Sequence of chain 6.A:
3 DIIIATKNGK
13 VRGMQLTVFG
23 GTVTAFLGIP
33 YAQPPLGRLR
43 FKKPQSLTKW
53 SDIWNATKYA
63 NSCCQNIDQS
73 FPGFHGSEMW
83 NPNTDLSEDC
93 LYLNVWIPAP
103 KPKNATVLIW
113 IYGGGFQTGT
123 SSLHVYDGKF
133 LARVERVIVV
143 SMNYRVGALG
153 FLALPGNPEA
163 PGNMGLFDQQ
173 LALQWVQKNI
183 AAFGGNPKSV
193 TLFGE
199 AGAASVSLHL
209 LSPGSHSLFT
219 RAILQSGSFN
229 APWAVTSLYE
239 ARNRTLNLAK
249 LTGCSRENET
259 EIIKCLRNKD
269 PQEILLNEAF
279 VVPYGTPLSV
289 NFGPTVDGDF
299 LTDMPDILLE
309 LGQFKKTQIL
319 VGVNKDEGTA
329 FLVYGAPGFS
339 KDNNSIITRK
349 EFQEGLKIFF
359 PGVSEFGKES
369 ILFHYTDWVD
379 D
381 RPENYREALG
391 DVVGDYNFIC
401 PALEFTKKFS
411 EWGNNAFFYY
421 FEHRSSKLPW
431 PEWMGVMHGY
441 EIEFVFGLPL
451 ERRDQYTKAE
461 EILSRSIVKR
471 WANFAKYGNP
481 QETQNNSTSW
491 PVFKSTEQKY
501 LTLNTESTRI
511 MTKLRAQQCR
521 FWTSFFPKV

Binding-site contacts:
Ligand atom N2 contacts residue ASN106 of chain 6.A at 4.0 Å.
Ligand atom O6 contacts residue LYS190 of chain 6.A at 3.9 Å.
Ligand atom O5 contacts residue ASN188 of chain 6.A at 3.4 Å (h-bond).
Ligand atom C5 contacts residue ASN188 of chain 6.A at 4.1 Å.
Ligand atom C1 contacts residue ASN188 of chain 6.A at 3.6 Å.
Ligand atom O6 contacts residue FUC1 of chain 6.M at 2.3 Å.
Ligand atom C5 contacts residue LYS190 of chain 6.A at 4.4 Å.
Ligand atom C8 contacts residue LYS105 of chain 6.A at 4.1 Å.
Ligand atom O4 contacts residue LYS190 of chain 6.A at 3.2 Å (salt-bridge).
Ligand atom C1 contacts residue ASN106 of chain 6.A at 2.7 Å.
Ligand atom C5 contacts residue ASN106 of chain 6.A at 4.0 Å.
Ligand atom C2 contacts residue ASN106 of chain 6.A at 3.3 Å.
Ligand atom C6 contacts residue ASN188 of chain 6.A at 4.1 Å.
Ligand atom O5 contacts residue ASN106 of chain 6.A at 2.6 Å (h-bond).
Ligand atom O6 contacts residue ASN188 of chain 6.A at 3.4 Å (h-bond).
Ligand atom C8 contacts residue ASN106 of chain 6.A at 3.0 Å.
Ligand atom C7 contacts residue ASN106 of chain 6.A at 3.9 Å.
Ligand atom C5 contacts residue FUC1 of chain 6.M at 4.5 Å.
Ligand atom C6 contacts residue FUC1 of chain 6.M at 3.1 Å.
Ligand atom C4 contacts residue LYS190 of chain 6.A at 4.2 Å.

A protein and the small-molecule ligand that binds it are described below.
Small molecule (SMILES): CC(=O)N[C@@H]1[C@@H](O)[C@H](O)[C@@H](CO)O[C@H]1O